This protein binds this small molecule.
Small molecule (SMILES): CC(C)C[C@H](C[P](=O)(O)[C@@H](N)CCc1ccccc1)C(=O)N[C@H](C(=O)N[C@@H](Cc1ccccc1)C(=O)N1CCC[C@H]1C=O)[C@@H](C)O

Binding-site contacts:
Ligand atom N10 contacts residue GLU344 of chain 1.A at 2.3 Å (salt-bridge).
Ligand atom P11 contacts residue ZN1 of chain 1.M at 2.7 Å.
Ligand atom N contacts residue LYS348 of chain 1.A at 3.3 Å.
Ligand atom C6 contacts residue ALA286 of chain 1.A at 2.9 Å (hydrophobic).
Ligand atom O contacts residue ALA286 of chain 1.A at 2.7 Å (h-bond).
Ligand atom C17 contacts residue TYR406 of chain 1.A at 3.5 Å (hydrophobic).
Ligand atom CG contacts residue LYS371 of chain 1.A at 3.4 Å.
Ligand atom O12 contacts residue ZN1 of chain 1.M at 2.3 Å.
Ligand atom C8 contacts residue HIS321 of chain 1.A at 3.5 Å.
Ligand atom N10 contacts residue ZN1 of chain 1.M at 3.3 Å.
Ligand atom CE2 contacts residue TYR367 of chain 1.A at 2.9 Å (hydrophobic).
Ligand atom O13 contacts residue HIS321 of chain 1.A at 2.8 Å (h-bond).
Ligand atom O13 contacts residue GLU344 of chain 1.A at 2.7 Å (salt-bridge).
Ligand atom CB contacts residue ASP403 of chain 1.A at 3.2 Å.
Ligand atom CB contacts residue GLU351 of chain 1.A at 2.6 Å.
Ligand atom C6 contacts residue GLU344 of chain 1.A at 2.7 Å.
Ligand atom CD2 contacts residue TYR367 of chain 1.A at 3.4 Å (hydrophobic).
Ligand atom O contacts residue LYS348 of chain 1.A at 3.5 Å.
Ligand atom C10 contacts residue GLU322 of chain 1.A at 3.5 Å.
Ligand atom O13 contacts residue ZN1 of chain 1.M at 2.2 Å.
Ligand atom O12 contacts residue GLU288 of chain 1.A at 2.9 Å (salt-bridge).
Ligand atom N10 contacts residue GLU288 of chain 1.A at 3.1 Å (salt-bridge).
Ligand atom O contacts residue GLY285 of chain 1.A at 3.1 Å.
Ligand atom C10 contacts residue ALA286 of chain 1.A at 3.3 Å (hydrophobic).
Ligand atom C8 contacts residue GLU322 of chain 1.A at 2.8 Å.
Ligand atom C contacts residue LYS348 of chain 1.A at 3.2 Å.
Ligand atom OG1 contacts residue ASP403 of chain 1.A at 2.4 Å (salt-bridge).
Ligand atom C21 contacts residue GLU151 of chain 1.A at 2.9 Å.
Ligand atom O12 contacts residue HIS321 of chain 1.A at 3.1 Å (h-bond).
Ligand atom P11 contacts residue GLU344 of chain 1.A at 3.5 Å.
Ligand atom CG contacts residue GLU351 of chain 1.A at 3.5 Å.
Ligand atom C3 contacts residue GLU344 of chain 1.A at 3.1 Å.
Ligand atom N10 contacts residue GLU151 of chain 1.A at 3.1 Å (salt-bridge).
Ligand atom CE1 contacts residue THR318 of chain 1.A at 3.5 Å.
Ligand atom CD2 contacts residue GLU351 of chain 1.A at 3.5 Å.
Ligand atom CA contacts residue GLU351 of chain 1.A at 3.5 Å.
Ligand atom CA contacts residue LYS348 of chain 1.A at 3.3 Å.
Ligand atom C10 contacts residue THR318 of chain 1.A at 2.7 Å.
Ligand atom O12 contacts residue GLU322 of chain 1.A at 3.0 Å (salt-bridge).
Ligand atom C1 contacts residue GLU344 of chain 1.A at 3.4 Å.

Sequence of chain 1.A:
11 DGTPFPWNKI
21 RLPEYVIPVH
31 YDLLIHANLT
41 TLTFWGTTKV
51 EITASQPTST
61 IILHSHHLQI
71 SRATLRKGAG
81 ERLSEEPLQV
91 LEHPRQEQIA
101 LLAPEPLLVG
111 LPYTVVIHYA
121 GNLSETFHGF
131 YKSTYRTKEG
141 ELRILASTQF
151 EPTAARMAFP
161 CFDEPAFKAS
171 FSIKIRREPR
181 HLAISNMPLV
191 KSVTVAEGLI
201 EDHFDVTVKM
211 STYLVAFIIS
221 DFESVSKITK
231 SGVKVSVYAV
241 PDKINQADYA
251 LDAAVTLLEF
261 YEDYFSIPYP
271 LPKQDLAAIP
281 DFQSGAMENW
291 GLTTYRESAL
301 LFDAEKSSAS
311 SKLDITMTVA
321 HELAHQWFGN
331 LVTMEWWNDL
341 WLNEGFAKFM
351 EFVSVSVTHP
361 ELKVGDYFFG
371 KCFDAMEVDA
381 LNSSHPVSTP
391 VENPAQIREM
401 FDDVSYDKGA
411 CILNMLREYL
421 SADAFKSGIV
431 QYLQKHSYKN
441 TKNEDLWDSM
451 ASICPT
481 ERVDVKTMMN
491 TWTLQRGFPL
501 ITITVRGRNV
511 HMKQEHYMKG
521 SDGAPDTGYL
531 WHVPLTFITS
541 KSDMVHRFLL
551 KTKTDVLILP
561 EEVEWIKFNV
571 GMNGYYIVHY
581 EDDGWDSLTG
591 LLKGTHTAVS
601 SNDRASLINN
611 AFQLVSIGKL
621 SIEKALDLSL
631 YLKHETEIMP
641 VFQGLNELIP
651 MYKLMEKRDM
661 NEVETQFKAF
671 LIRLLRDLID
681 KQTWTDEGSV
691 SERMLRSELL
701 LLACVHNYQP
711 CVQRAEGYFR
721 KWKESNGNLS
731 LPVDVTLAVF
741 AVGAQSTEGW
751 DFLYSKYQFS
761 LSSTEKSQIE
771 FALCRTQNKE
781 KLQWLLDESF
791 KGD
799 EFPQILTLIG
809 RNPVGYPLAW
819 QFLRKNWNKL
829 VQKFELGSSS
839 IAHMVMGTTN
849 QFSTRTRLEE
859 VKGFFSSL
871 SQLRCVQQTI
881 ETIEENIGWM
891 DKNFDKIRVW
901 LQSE